Sequence of chain 1.A:
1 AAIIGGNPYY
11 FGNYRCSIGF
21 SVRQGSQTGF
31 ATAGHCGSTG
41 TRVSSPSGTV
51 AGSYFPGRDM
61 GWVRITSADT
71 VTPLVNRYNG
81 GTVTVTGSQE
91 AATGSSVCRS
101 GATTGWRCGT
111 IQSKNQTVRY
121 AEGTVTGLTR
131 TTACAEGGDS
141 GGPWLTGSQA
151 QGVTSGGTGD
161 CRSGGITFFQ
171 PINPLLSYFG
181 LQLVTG

Binding-site contacts:
Ligand atom O2S contacts residue GLU136 of chain 1.A at 3.8 Å.
Ligand atom C8 contacts residue GLY157 of chain 1.A at 4.2 Å.
Ligand atom O1S contacts residue HIS35 of chain 1.A at 3.7 Å.
Ligand atom C5 contacts residue ALA135 of chain 1.A at 3.6 Å (hydrophobic).
Ligand atom C2 contacts residue GLU136 of chain 1.A at 4.1 Å.
Ligand atom C3 contacts residue GLY137 of chain 1.A at 3.8 Å.
Ligand atom C6 contacts residue SER140 of chain 1.A at 4.2 Å.
Ligand atom C2 contacts residue GLY137 of chain 1.A at 3.9 Å.
Ligand atom C1 contacts residue SER140 of chain 1.A at 3.1 Å.
Ligand atom C5 contacts residue GLY157 of chain 1.A at 4.1 Å.
Ligand atom C6 contacts residue GLY156 of chain 1.A at 4.0 Å.
Ligand atom C6 contacts residue GLU136 of chain 1.A at 4.2 Å.
Ligand atom O2S contacts residue ALA135 of chain 1.A at 4.2 Å.
Ligand atom C4 contacts residue GLY157 of chain 1.A at 4.3 Å.
Ligand atom S contacts residue THR154 of chain 1.A at 3.9 Å.
Ligand atom O1S contacts residue SER140 of chain 1.A at 2.4 Å (h-bond).
Ligand atom C6 contacts residue ALA135 of chain 1.A at 3.7 Å (hydrophobic).
Ligand atom N8 contacts residue GLY159 of chain 1.A at 3.3 Å (h-bond).
Ligand atom C2 contacts residue SER140 of chain 1.A at 3.6 Å.
Ligand atom O1S contacts residue SER155 of chain 1.A at 2.9 Å.
Ligand atom O1S contacts residue THR154 of chain 1.A at 3.4 Å.
Ligand atom C6 contacts residue GLY157 of chain 1.A at 4.3 Å.
Ligand atom C7 contacts residue ALA135 of chain 1.A at 3.7 Å (hydrophobic).
Ligand atom C4 contacts residue GLY137 of chain 1.A at 4.2 Å.
Ligand atom C7 contacts residue GLY159 of chain 1.A at 3.4 Å.
Ligand atom O2S contacts residue ASP139 of chain 1.A at 3.1 Å.
Ligand atom C4 contacts residue GLU136 of chain 1.A at 4.1 Å.
Ligand atom C1 contacts residue GLU136 of chain 1.A at 4.1 Å.
Ligand atom C4 contacts residue ALA135 of chain 1.A at 3.9 Å (hydrophobic).
Ligand atom O2S contacts residue SER140 of chain 1.A at 2.6 Å (h-bond).
Ligand atom C5 contacts residue GLY156 of chain 1.A at 4.3 Å.
Ligand atom N8 contacts residue THR158 of chain 1.A at 3.9 Å.
Ligand atom N8 contacts residue GLY157 of chain 1.A at 4.0 Å.
Ligand atom C3 contacts residue GLU136 of chain 1.A at 4.0 Å.
Ligand atom S contacts residue SER140 of chain 1.A at 1.6 Å (h-bond).
Ligand atom O2S contacts residue THR154 of chain 1.A at 3.0 Å.
Ligand atom O1S contacts residue GLY156 of chain 1.A at 3.0 Å (h-bond).
Ligand atom C8 contacts residue GLY159 of chain 1.A at 3.8 Å.
Ligand atom C7 contacts residue GLY157 of chain 1.A at 4.0 Å.
Ligand atom C5 contacts residue GLU136 of chain 1.A at 4.0 Å.

This small molecule binds to this protein.
Small molecule (SMILES): NCCc1ccc(S(=O)(=O)F)cc1